Sequence of chain 1.C:
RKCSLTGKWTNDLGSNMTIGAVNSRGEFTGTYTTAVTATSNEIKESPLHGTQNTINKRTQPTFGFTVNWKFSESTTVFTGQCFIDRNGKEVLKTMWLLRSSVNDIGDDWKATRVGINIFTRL

Binding-site contacts:
Ligand atom C7 contacts residue TRP70 of chain 1.C at 3.9 Å (hydrophobic).
Ligand atom C12 contacts residue SER73 of chain 1.C at 3.6 Å.
Ligand atom C3 contacts residue TYR33 of chain 1.C at 3.4 Å (hydrophobic).
Ligand atom C4 contacts residue TRP110 of chain 1.A at 3.7 Å (hydrophobic).
Ligand atom C7 contacts residue THR35 of chain 1.C at 3.6 Å.
Ligand atom N1 contacts residue LEU14 of chain 1.C at 3.5 Å.
Ligand atom C20 contacts residue ARG114 of chain 1.C at 2.9 Å.
Ligand atom C22 contacts residue LEU99 of chain 1.C at 3.8 Å (hydrophobic).
Ligand atom C22 contacts residue TRP110 of chain 1.A at 3.6 Å (hydrophobic).
Ligand atom C8 contacts residue TRP70 of chain 1.C at 3.7 Å (hydrophobic).
Ligand atom N1 contacts residue ASN118 of chain 1.C at 2.7 Å (h-bond).
Ligand atom C7 contacts residue VAL37 of chain 1.C at 3.6 Å (hydrophobic).
Ligand atom O3 contacts residue ASN12 of chain 1.C at 3.1 Å (h-bond).
Ligand atom C3 contacts residue THR35 of chain 1.C at 3.8 Å.
Ligand atom C3 contacts residue ASN118 of chain 1.C at 3.7 Å.
Ligand atom C3 contacts residue SER16 of chain 1.C at 3.6 Å.
Ligand atom C11 contacts residue SER73 of chain 1.C at 3.5 Å.
Ligand atom C17 contacts residue SER73 of chain 1.C at 3.8 Å.
Ligand atom C4 contacts residue VAL37 of chain 1.C at 3.8 Å (hydrophobic).
Ligand atom C21 contacts residue ARG114 of chain 1.C at 3.7 Å.
Ligand atom S1 contacts residue THR77 of chain 1.C at 3.5 Å (h-bond).
Ligand atom O3 contacts residue SER16 of chain 1.C at 2.7 Å (h-bond).
Ligand atom C9 contacts residue PHE72 of chain 1.C at 3.6 Å (hydrophobic).
Ligand atom C6 contacts residue TRP97 of chain 1.C at 3.3 Å (hydrophobic).
Ligand atom N2 contacts residue THR35 of chain 1.C at 2.9 Å (h-bond).
Ligand atom C19 contacts residue ARG114 of chain 1.C at 3.2 Å.
Ligand atom C12 contacts residue SER75 of chain 1.C at 3.8 Å.
Ligand atom C10 contacts residue PHE72 of chain 1.C at 3.4 Å (hydrophobic).
Ligand atom C8 contacts residue LEU99 of chain 1.C at 3.6 Å (hydrophobic).
Ligand atom C21 contacts residue LEU99 of chain 1.C at 3.6 Å (hydrophobic).
Ligand atom N2 contacts residue VAL37 of chain 1.C at 3.7 Å.
Ligand atom C2 contacts residue TRP110 of chain 1.A at 3.5 Å (hydrophobic).
Ligand atom S1 contacts residue TRP70 of chain 1.C at 3.6 Å.
Ligand atom C23 contacts residue ALA39 of chain 1.C at 3.5 Å (hydrophobic).
Ligand atom C11 contacts residue SER75 of chain 1.C at 3.3 Å.
Ligand atom C5 contacts residue TRP97 of chain 1.C at 3.8 Å (hydrophobic).
Ligand atom C18 contacts residue ALA39 of chain 1.C at 3.8 Å (hydrophobic).
Ligand atom O3 contacts residue TYR33 of chain 1.C at 2.6 Å (h-bond).
Ligand atom C3 contacts residue LEU14 of chain 1.C at 3.8 Å (hydrophobic).
Ligand atom C5 contacts residue ASN118 of chain 1.C at 3.7 Å.

Sequence of chain 1.A:
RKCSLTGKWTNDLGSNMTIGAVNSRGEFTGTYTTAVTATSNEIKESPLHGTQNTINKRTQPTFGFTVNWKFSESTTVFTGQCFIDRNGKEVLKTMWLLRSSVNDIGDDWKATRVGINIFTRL

This small molecule binds to this protein.
Small molecule (SMILES): O=C1N[C@H]2[C@H](CS[C@H]2CCCCC=CC23C4=C5C6=C2[Fe]56432789C3=C2[C-]7C8=C39)N1